Sequence of chain 22.A:
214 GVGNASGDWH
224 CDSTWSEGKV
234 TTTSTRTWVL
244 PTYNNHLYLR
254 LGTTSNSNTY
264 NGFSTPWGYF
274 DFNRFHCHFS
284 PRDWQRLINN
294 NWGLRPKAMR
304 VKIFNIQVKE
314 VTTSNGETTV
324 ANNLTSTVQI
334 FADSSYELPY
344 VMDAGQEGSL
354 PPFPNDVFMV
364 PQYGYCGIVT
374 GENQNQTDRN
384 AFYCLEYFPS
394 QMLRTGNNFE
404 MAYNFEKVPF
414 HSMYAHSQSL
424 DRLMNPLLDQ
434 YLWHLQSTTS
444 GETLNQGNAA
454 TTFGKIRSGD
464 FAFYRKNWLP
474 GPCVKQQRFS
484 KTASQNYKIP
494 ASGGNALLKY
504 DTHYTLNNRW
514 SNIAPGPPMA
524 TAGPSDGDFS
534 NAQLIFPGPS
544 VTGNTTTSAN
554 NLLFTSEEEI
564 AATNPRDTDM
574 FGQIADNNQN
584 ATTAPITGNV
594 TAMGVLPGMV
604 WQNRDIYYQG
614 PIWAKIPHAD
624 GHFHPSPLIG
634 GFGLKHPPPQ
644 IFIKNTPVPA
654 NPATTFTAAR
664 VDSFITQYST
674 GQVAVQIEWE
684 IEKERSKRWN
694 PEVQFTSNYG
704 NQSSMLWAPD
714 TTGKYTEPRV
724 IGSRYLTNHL

Binding-site contacts:
Ligand atom N6 contacts residue GLY636 of chain 22.A at 3.2 Å (h-bond).
Ligand atom N9 contacts residue PRO412 of chain 22.A at 4.2 Å.
Ligand atom N6 contacts residue GLY634 of chain 22.A at 3.8 Å.
Ligand atom C8 contacts residue PRO412 of chain 22.A at 4.3 Å (hydrophobic).
Ligand atom N1 contacts residue PRO628 of chain 22.A at 3.2 Å (h-bond).
Ligand atom N1 contacts residue VAL411 of chain 22.A at 4.3 Å.
Ligand atom O2P contacts residue ASP623 of chain 42.A at 3.2 Å (salt-bridge).
Ligand atom C5 contacts residue SER629 of chain 22.A at 3.5 Å.
Ligand atom C6 contacts residue PRO628 of chain 22.A at 2.8 Å (hydrophobic).
Ligand atom C6 contacts residue PRO412 of chain 22.A at 4.3 Å (hydrophobic).
Ligand atom C2' contacts residue HIS627 of chain 22.A at 3.2 Å.
Ligand atom C2' contacts residue PRO628 of chain 22.A at 3.6 Å (hydrophobic).
Ligand atom N7 contacts residue ASN606 of chain 22.A at 4.2 Å.
Ligand atom N6 contacts residue PRO628 of chain 22.A at 3.4 Å (h-bond).
Ligand atom N3 contacts residue PRO628 of chain 22.A at 3.5 Å (h-bond).
Ligand atom O1P contacts residue HIS625 of chain 42.A at 2.8 Å (h-bond).
Ligand atom N7 contacts residue HIS627 of chain 22.A at 4.1 Å.
Ligand atom C8 contacts residue SER629 of chain 22.A at 4.2 Å.
Ligand atom C6 contacts residue GLY636 of chain 22.A at 3.6 Å.
Ligand atom N9 contacts residue PRO628 of chain 22.A at 3.7 Å.
Ligand atom N7 contacts residue SER629 of chain 22.A at 3.1 Å (h-bond).
Ligand atom C2 contacts residue PRO628 of chain 22.A at 3.5 Å (hydrophobic).
Ligand atom N6 contacts residue PHE635 of chain 22.A at 3.7 Å.
Ligand atom N1 contacts residue GLY636 of chain 22.A at 2.9 Å (h-bond).
Ligand atom C3' contacts residue HIS627 of chain 22.A at 4.3 Å.
Ligand atom C1' contacts residue HIS627 of chain 22.A at 4.3 Å.
Ligand atom C2 contacts residue GLY636 of chain 22.A at 3.2 Å.
Ligand atom C8 contacts residue HIS627 of chain 22.A at 3.5 Å.
Ligand atom C1' contacts residue PRO628 of chain 22.A at 3.9 Å (hydrophobic).
Ligand atom C5 contacts residue PRO628 of chain 22.A at 2.7 Å (hydrophobic).
Ligand atom C5 contacts residue PRO412 of chain 22.A at 4.2 Å (hydrophobic).
Ligand atom P contacts residue HIS625 of chain 42.A at 3.9 Å.
Ligand atom C8 contacts residue PRO628 of chain 22.A at 3.8 Å (hydrophobic).
Ligand atom C4 contacts residue PRO412 of chain 22.A at 4.1 Å (hydrophobic).
Ligand atom C4 contacts residue PRO628 of chain 22.A at 3.0 Å (hydrophobic).
Ligand atom N7 contacts residue PRO628 of chain 22.A at 3.3 Å (h-bond).
Ligand atom N7 contacts residue PRO412 of chain 22.A at 4.3 Å.
Ligand atom C6 contacts residue SER629 of chain 22.A at 3.5 Å.
Ligand atom O3' contacts residue PRO628 of chain 22.A at 4.1 Å.
Ligand atom N6 contacts residue SER629 of chain 22.A at 3.0 Å (h-bond).

Sequence of chain 42.A:
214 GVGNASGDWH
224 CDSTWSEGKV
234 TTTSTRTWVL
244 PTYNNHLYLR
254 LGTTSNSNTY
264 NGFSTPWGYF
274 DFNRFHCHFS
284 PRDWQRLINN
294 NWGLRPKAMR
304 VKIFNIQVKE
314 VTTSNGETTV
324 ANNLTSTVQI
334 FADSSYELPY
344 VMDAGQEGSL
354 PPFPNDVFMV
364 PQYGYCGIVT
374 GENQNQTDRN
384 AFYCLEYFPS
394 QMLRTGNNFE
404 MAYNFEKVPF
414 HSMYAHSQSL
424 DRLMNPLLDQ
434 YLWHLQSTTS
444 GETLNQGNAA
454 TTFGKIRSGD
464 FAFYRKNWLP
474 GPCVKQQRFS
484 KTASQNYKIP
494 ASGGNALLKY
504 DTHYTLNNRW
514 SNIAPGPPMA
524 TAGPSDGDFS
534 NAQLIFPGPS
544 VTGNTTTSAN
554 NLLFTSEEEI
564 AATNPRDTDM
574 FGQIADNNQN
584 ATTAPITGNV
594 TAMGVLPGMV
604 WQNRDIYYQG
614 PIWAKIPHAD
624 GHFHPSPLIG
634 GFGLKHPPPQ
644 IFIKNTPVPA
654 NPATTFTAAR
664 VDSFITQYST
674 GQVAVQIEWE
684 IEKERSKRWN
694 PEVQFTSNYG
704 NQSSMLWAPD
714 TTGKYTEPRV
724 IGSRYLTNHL

A protein and the small-molecule ligand that binds it are described below.
Small molecule (SMILES): Nc1ncnc2c1ncn2[C@H]1C[C@H](O)[C@@H](COP(=O)(O)O)O1